The protein below binds the small molecule below.
Small molecule (SMILES): NC(=O)c1ccc[n+]([C@@H]2O[C@H](COP(=O)(O)O)[C@@H](O)[C@H]2O)c1

Binding-site contacts:
Ligand atom C7 contacts residue THR240 of chain 2.A at 4.0 Å.
Ligand atom C1R contacts residue TRP195 of chain 2.A at 3.8 Å (hydrophobic).
Ligand atom O2R contacts residue TRP195 of chain 2.A at 3.9 Å.
Ligand atom C6 contacts residue ALA242 of chain 2.A at 4.2 Å (hydrophobic).
Ligand atom O2R contacts residue ARG70 of chain 2.A at 2.5 Å (salt-bridge).
Ligand atom O3R contacts residue TRP195 of chain 2.A at 3.9 Å.
Ligand atom C2 contacts residue ARG70 of chain 2.A at 4.1 Å.
Ligand atom C5R contacts residue TRP195 of chain 2.A at 4.1 Å (hydrophobic).
Ligand atom C1R contacts residue MET202 of chain 2.A at 4.2 Å (hydrophobic).
Ligand atom P contacts residue TRP195 of chain 2.A at 4.1 Å.
Ligand atom O2P contacts residue CYS131 of chain 2.A at 3.4 Å (h-bond).
Ligand atom C5 contacts residue THR240 of chain 2.A at 3.7 Å.
Ligand atom C4 contacts residue THR240 of chain 2.A at 3.1 Å.
Ligand atom C4R contacts residue MET202 of chain 2.A at 3.5 Å (hydrophobic).
Ligand atom C3 contacts residue THR240 of chain 2.A at 3.9 Å.
Ligand atom C7 contacts residue PRO236 of chain 2.A at 3.8 Å (hydrophobic).
Ligand atom O1P contacts residue PHE161 of chain 2.A at 4.1 Å.
Ligand atom O3P contacts residue PRO198 of chain 2.A at 3.7 Å.
Ligand atom C5 contacts residue ALA242 of chain 2.A at 3.2 Å (hydrophobic).
Ligand atom O4R contacts residue TRP195 of chain 2.A at 4.2 Å.
Ligand atom C4 contacts residue ALA242 of chain 2.A at 3.4 Å (hydrophobic).
Ligand atom N7 contacts residue PRO236 of chain 2.A at 2.7 Å.
Ligand atom O2P contacts residue PHE161 of chain 2.A at 4.1 Å.
Ligand atom C5R contacts residue MET202 of chain 2.A at 3.3 Å (hydrophobic).
Ligand atom O3P contacts residue SER200 of chain 2.A at 2.4 Å (h-bond).
Ligand atom C2R contacts residue ARG70 of chain 2.A at 4.0 Å.
Ligand atom O3P contacts residue TRP195 of chain 2.A at 3.4 Å.
Ligand atom O5R contacts residue TRP195 of chain 2.A at 3.5 Å (h-bond).
Ligand atom C5 contacts residue VAL241 of chain 2.A at 3.4 Å (hydrophobic).
Ligand atom O1P contacts residue PRO198 of chain 2.A at 3.8 Å.
Ligand atom N7 contacts residue PRO237 of chain 2.A at 3.6 Å.
Ligand atom O3R contacts residue ARG70 of chain 2.A at 4.2 Å.
Ligand atom O4R contacts residue MET202 of chain 2.A at 3.0 Å.
Ligand atom C6 contacts residue MET202 of chain 2.A at 4.0 Å (hydrophobic).
Ligand atom O7 contacts residue ARG70 of chain 2.A at 3.6 Å (salt-bridge).
Ligand atom N1 contacts residue TRP195 of chain 2.A at 4.2 Å.
Ligand atom P contacts residue SER200 of chain 2.A at 3.9 Å.
Ligand atom C4R contacts residue TRP195 of chain 2.A at 3.7 Å (hydrophobic).
Ligand atom C4 contacts residue VAL241 of chain 2.A at 4.0 Å (hydrophobic).
Ligand atom N7 contacts residue THR240 of chain 2.A at 3.5 Å.

Sequence of chain 2.A:
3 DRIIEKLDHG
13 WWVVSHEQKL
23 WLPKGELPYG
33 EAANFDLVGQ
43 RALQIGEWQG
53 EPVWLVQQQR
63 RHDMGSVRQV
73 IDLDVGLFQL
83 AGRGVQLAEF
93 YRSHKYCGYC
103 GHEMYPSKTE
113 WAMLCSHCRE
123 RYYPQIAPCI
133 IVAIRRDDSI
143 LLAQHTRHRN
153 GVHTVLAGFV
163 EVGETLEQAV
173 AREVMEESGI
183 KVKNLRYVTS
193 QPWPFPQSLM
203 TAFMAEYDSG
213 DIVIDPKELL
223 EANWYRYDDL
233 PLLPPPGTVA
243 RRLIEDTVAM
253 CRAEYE